The small molecule below binds the protein below.
Small molecule (SMILES): Cc1ccc(-c2cc(C(F)(F)F)nn2-c2ccc(S(N)(=O)=O)cc2)cc1

Sequence of chain 1.B:
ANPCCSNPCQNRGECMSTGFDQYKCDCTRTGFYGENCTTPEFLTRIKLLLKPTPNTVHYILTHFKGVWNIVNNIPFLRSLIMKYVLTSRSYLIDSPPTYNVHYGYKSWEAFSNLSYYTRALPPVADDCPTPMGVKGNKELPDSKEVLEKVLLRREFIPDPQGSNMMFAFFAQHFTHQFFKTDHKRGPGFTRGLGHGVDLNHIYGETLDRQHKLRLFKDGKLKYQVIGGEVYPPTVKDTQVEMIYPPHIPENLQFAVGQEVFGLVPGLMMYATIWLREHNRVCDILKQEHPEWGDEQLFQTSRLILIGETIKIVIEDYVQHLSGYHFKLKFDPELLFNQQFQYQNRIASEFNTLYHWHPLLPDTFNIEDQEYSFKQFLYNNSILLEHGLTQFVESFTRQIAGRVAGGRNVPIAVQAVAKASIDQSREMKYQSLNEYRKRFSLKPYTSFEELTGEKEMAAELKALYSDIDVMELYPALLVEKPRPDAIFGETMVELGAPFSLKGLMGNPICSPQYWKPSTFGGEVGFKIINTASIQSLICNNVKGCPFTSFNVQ

Binding-site contacts:
Ligand atom C14 contacts residue PHE487 of chain 1.B at 3.8 Å (hydrophobic).
Ligand atom C16 contacts residue VAL492 of chain 1.B at 3.7 Å (hydrophobic).
Ligand atom C11 contacts residue TRP356 of chain 1.B at 3.5 Å (hydrophobic).
Ligand atom C7 contacts residue SER499 of chain 1.B at 3.6 Å.
Ligand atom C1 contacts residue VAL318 of chain 1.B at 3.4 Å (hydrophobic).
Ligand atom C17 contacts residue TYR324 of chain 1.B at 3.5 Å (hydrophobic).
Ligand atom C9 contacts residue ALA496 of chain 1.B at 3.8 Å (hydrophobic).
Ligand atom C17 contacts residue SER322 of chain 1.B at 3.7 Å.
Ligand atom C17 contacts residue VAL492 of chain 1.B at 3.6 Å (hydrophobic).
Ligand atom C11 contacts residue GLY495 of chain 1.B at 3.7 Å.
Ligand atom F3 contacts residue VAL318 of chain 1.B at 3.4 Å.
Ligand atom C9 contacts residue GLY495 of chain 1.B at 3.7 Å.
Ligand atom C15 contacts residue VAL492 of chain 1.B at 3.5 Å (hydrophobic).
Ligand atom O1 contacts residue PHE487 of chain 1.B at 3.4 Å.
Ligand atom F3 contacts residue LEU328 of chain 1.B at 3.8 Å.
Ligand atom C14 contacts residue LEU321 of chain 1.B at 3.4 Å (hydrophobic).
Ligand atom S1 contacts residue LEU321 of chain 1.B at 3.8 Å.
Ligand atom F2 contacts residue LEU328 of chain 1.B at 3.8 Å.
Ligand atom O2 contacts residue VAL492 of chain 1.B at 3.5 Å.
Ligand atom O2 contacts residue HIS58 of chain 1.B at 3.0 Å (h-bond).
Ligand atom S1 contacts residue VAL492 of chain 1.B at 3.7 Å.
Ligand atom N3 contacts residue GLN161 of chain 1.B at 3.1 Å (h-bond).
Ligand atom O1 contacts residue VAL492 of chain 1.B at 3.8 Å.
Ligand atom F2 contacts residue TYR324 of chain 1.B at 3.3 Å.
Ligand atom C16 contacts residue SER322 of chain 1.B at 3.7 Å.
Ligand atom F3 contacts residue LEU500 of chain 1.B at 3.8 Å.
Ligand atom F1 contacts residue LEU500 of chain 1.B at 3.4 Å.
Ligand atom C12 contacts residue SER322 of chain 1.B at 3.8 Å.
Ligand atom O2 contacts residue ARG482 of chain 1.B at 3.3 Å (salt-bridge).
Ligand atom C10 contacts residue ALA496 of chain 1.B at 3.8 Å (hydrophobic).
Ligand atom N3 contacts residue LEU321 of chain 1.B at 2.8 Å (h-bond).
Ligand atom C2 contacts residue ALA496 of chain 1.B at 3.7 Å (hydrophobic).
Ligand atom C15 contacts residue SER322 of chain 1.B at 3.7 Å.
Ligand atom O1 contacts residue ILE486 of chain 1.B at 3.7 Å.
Ligand atom C8 contacts residue GLY495 of chain 1.B at 3.7 Å.
Ligand atom N3 contacts residue SER322 of chain 1.B at 3.0 Å (h-bond).
Ligand atom C11 contacts residue TYR354 of chain 1.B at 3.7 Å (hydrophobic).
Ligand atom F1 contacts residue ARG89 of chain 1.B at 3.7 Å.
Ligand atom C2 contacts residue VAL318 of chain 1.B at 3.4 Å (hydrophobic).
Ligand atom C15 contacts residue LEU321 of chain 1.B at 3.7 Å (hydrophobic).